Binding-site contacts:
Ligand atom O5 contacts residue LYS47 of chain 1.B at 3.5 Å.
Ligand atom C2 contacts residue ASN44 of chain 1.B at 2.5 Å.
Ligand atom O6 contacts residue LYS47 of chain 1.B at 2.6 Å (salt-bridge).
Ligand atom C1 contacts residue ASN44 of chain 1.B at 1.4 Å.
Ligand atom C3 contacts residue ASN44 of chain 1.B at 3.8 Å.
Ligand atom O7 contacts residue ASN44 of chain 1.B at 4.0 Å.
Ligand atom C2 contacts residue THR46 of chain 1.B at 4.4 Å.
Ligand atom C4 contacts residue ASN44 of chain 1.B at 4.2 Å.
Ligand atom C1 contacts residue THR46 of chain 1.B at 3.3 Å.
Ligand atom C5 contacts residue ASN44 of chain 1.B at 3.6 Å.
Ligand atom C7 contacts residue ASN44 of chain 1.B at 3.7 Å.
Ligand atom N2 contacts residue ASN44 of chain 1.B at 3.0 Å (h-bond).
Ligand atom C6 contacts residue LYS47 of chain 1.B at 3.7 Å.
Ligand atom C1 contacts residue LYS47 of chain 1.B at 4.2 Å.
Ligand atom C3 contacts residue THR46 of chain 1.B at 4.5 Å.
Ligand atom O5 contacts residue THR46 of chain 1.B at 3.5 Å (h-bond).
Ligand atom C5 contacts residue THR46 of chain 1.B at 3.5 Å.
Ligand atom O5 contacts residue ASN44 of chain 1.B at 2.3 Å (h-bond).
Ligand atom C5 contacts residue LYS47 of chain 1.B at 4.4 Å.
Ligand atom C6 contacts residue THR46 of chain 1.B at 4.3 Å.

Sequence of chain 1.B:
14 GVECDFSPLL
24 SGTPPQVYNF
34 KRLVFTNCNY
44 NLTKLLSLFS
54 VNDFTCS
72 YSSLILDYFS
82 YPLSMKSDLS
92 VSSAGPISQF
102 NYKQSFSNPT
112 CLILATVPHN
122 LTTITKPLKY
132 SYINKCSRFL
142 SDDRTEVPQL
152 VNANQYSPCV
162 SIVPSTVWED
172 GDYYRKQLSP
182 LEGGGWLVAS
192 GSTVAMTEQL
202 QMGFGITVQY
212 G

A small-molecule ligand and the protein it binds are described below.
Small molecule (SMILES): CC(=O)N[C@@H]1[C@@H](O)[C@H](O)[C@@H](CO)O[C@H]1O